Binding-site contacts:
Ligand atom CAO contacts residue PHE130 of chain 1.A at 4.0 Å (hydrophobic).
Ligand atom OAE contacts residue LEU197 of chain 1.A at 3.2 Å.
Ligand atom OAE contacts residue THR198 of chain 1.A at 3.0 Å (h-bond).
Ligand atom CAJ contacts residue LEU197 of chain 1.A at 3.9 Å (hydrophobic).
Ligand atom NAC contacts residue ZN1 of chain 1.B at 1.9 Å.
Ligand atom CAH contacts residue THR199 of chain 1.A at 2.9 Å.
Ligand atom CAJ contacts residue THR199 of chain 1.A at 3.1 Å.
Ligand atom CAP contacts residue GOL1 of chain 1.E at 3.5 Å.
Ligand atom CAI contacts residue VAL121 of chain 1.A at 4.0 Å (hydrophobic).
Ligand atom CAG contacts residue GLN92 of chain 1.A at 3.9 Å.
Ligand atom NAN contacts residue GOL1 of chain 1.E at 3.8 Å.
Ligand atom NAC contacts residue HIS119 of chain 1.A at 3.4 Å (h-bond).
Ligand atom CAA contacts residue VAL134 of chain 1.A at 3.8 Å (hydrophobic).
Ligand atom SAS contacts residue THR198 of chain 1.A at 3.8 Å.
Ligand atom OAD contacts residue PHE130 of chain 1.A at 3.1 Å.
Ligand atom OAF contacts residue VAL142 of chain 1.A at 4.0 Å.
Ligand atom OAF contacts residue VAL121 of chain 1.A at 3.7 Å.
Ligand atom CAK contacts residue PRO201 of chain 1.A at 3.6 Å (hydrophobic).
Ligand atom CAJ contacts residue GOL1 of chain 1.E at 4.0 Å.
Ligand atom CAG contacts residue GOL1 of chain 1.E at 3.8 Å.
Ligand atom OAF contacts residue HIS119 of chain 1.A at 3.5 Å (h-bond).
Ligand atom CAB contacts residue PRO201 of chain 1.A at 3.4 Å (hydrophobic).
Ligand atom CAO contacts residue GOL1 of chain 1.E at 4.0 Å.
Ligand atom OAE contacts residue TRP208 of chain 1.A at 3.7 Å.
Ligand atom SAS contacts residue ZN1 of chain 1.B at 3.0 Å.
Ligand atom SAS contacts residue HIS119 of chain 1.A at 4.0 Å.
Ligand atom OAF contacts residue HIS94 of chain 1.A at 3.2 Å.
Ligand atom CAM contacts residue PHE130 of chain 1.A at 3.8 Å (hydrophobic).
Ligand atom NAC contacts residue THR198 of chain 1.A at 2.7 Å (h-bond).
Ligand atom CAH contacts residue GOL1 of chain 1.E at 3.6 Å.
Ligand atom NAC contacts residue HIS94 of chain 1.A at 3.3 Å (h-bond).
Ligand atom CAI contacts residue HIS94 of chain 1.A at 4.0 Å.
Ligand atom CAG contacts residue LEU197 of chain 1.A at 4.0 Å (hydrophobic).
Ligand atom CAI contacts residue LEU197 of chain 1.A at 3.9 Å (hydrophobic).
Ligand atom OAD contacts residue GOL1 of chain 1.E at 4.0 Å.
Ligand atom SAS contacts residue HIS94 of chain 1.A at 3.9 Å.
Ligand atom CAR contacts residue PRO201 of chain 1.A at 3.6 Å (hydrophobic).
Ligand atom OAF contacts residue ZN1 of chain 1.B at 3.1 Å.
Ligand atom NAC contacts residue HIS96 of chain 1.A at 3.3 Å (h-bond).
Ligand atom CAQ contacts residue LEU197 of chain 1.A at 3.9 Å (hydrophobic).

Sequence of chain 1.A:
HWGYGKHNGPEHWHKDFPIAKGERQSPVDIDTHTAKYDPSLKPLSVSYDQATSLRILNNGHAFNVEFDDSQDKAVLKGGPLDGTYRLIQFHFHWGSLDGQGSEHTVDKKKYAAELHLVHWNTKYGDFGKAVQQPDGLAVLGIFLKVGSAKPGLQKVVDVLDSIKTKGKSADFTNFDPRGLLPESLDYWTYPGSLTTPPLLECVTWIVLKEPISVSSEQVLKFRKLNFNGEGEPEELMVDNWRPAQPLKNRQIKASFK

A protein and the small-molecule ligand that binds it are described below.
Small molecule (SMILES): CC[C@H](C)CCC(=O)Nc1ccc(S(N)(=O)=O)cc1